The small molecule below binds the protein below.
Small molecule (SMILES): CC(=O)N[C@@H]1[C@@H](O)[C@H](O)[C@@H](CO)O[C@H]1O

Sequence of chain 1.B:
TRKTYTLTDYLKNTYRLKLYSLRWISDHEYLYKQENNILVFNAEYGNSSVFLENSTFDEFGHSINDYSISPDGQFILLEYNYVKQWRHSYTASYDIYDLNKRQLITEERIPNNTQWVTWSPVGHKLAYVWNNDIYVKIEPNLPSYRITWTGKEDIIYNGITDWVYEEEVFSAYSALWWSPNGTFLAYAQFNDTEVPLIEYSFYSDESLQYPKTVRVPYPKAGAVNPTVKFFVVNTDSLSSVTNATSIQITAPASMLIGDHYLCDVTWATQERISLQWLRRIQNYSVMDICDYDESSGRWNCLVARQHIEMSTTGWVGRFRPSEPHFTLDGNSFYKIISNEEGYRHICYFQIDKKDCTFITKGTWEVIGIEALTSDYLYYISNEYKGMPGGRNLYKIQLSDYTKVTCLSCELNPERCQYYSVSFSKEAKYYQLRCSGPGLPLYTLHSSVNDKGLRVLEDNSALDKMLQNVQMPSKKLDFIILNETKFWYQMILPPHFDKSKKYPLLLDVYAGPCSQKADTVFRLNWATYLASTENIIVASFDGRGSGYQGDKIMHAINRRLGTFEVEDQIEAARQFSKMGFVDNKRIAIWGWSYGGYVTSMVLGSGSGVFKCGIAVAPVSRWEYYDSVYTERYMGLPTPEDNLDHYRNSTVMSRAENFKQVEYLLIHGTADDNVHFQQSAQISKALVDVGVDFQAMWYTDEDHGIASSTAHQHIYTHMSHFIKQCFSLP

Binding-site contacts:
Ligand atom C2 contacts residue ASN150 of chain 1.B at 2.4 Å.
Ligand atom C7 contacts residue ASN150 of chain 1.B at 3.3 Å.
Ligand atom C1 contacts residue ASN150 of chain 1.B at 1.5 Å.
Ligand atom O3 contacts residue ARG147 of chain 1.B at 3.8 Å.
Ligand atom N2 contacts residue ARG147 of chain 1.B at 3.5 Å (salt-bridge).
Ligand atom C3 contacts residue ARG147 of chain 1.B at 4.4 Å.
Ligand atom C8 contacts residue ARG147 of chain 1.B at 3.2 Å.
Ligand atom O7 contacts residue ASN150 of chain 1.B at 3.4 Å (h-bond).
Ligand atom O5 contacts residue ASN150 of chain 1.B at 2.4 Å (h-bond).
Ligand atom N2 contacts residue ASN150 of chain 1.B at 2.9 Å (h-bond).
Ligand atom C5 contacts residue ASN150 of chain 1.B at 3.7 Å.
Ligand atom C3 contacts residue ASN150 of chain 1.B at 3.8 Å.
Ligand atom C4 contacts residue ASN150 of chain 1.B at 4.2 Å.
Ligand atom C7 contacts residue ARG147 of chain 1.B at 3.9 Å.
Ligand atom C8 contacts residue ILE148 of chain 1.B at 3.6 Å (hydrophobic).
Ligand atom C8 contacts residue ASN150 of chain 1.B at 4.4 Å.